Sequence of chain 1.C:
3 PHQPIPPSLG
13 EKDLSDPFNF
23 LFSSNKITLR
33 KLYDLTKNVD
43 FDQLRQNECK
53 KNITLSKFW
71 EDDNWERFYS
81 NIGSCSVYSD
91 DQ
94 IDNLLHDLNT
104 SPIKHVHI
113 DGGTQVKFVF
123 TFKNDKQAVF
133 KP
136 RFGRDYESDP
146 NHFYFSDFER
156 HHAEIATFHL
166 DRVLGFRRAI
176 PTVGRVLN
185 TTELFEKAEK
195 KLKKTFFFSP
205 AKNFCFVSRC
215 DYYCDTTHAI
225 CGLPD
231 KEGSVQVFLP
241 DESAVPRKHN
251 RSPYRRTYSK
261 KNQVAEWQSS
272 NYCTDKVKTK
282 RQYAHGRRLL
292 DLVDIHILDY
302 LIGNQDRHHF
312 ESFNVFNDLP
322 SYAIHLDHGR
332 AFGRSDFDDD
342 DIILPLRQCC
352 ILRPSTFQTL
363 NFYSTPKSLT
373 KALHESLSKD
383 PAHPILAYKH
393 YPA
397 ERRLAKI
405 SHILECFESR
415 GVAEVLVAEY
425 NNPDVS

A protein and the small-molecule ligand that binds it are described below.
Small molecule (SMILES): CC(=O)N[C@H]1[C@H](O[C@H]2[C@H](O)[C@@H](NC(C)=O)CO[C@@H]2CO)O[C@H](CO)[C@@H](O)[C@@H]1O

Binding-site contacts:
Ligand atom C7 contacts residue ASN183 of chain 1.C at 3.1 Å.
Ligand atom O5 contacts residue THR186 of chain 1.C at 3.5 Å.
Ligand atom C2 contacts residue ASN183 of chain 1.C at 2.2 Å.
Ligand atom O5 contacts residue THR185 of chain 1.C at 4.4 Å.
Ligand atom C1 contacts residue ASN183 of chain 1.C at 1.4 Å.
Ligand atom N2 contacts residue ASP229 of chain 1.C at 2.9 Å (salt-bridge).
Ligand atom C8 contacts residue ASN183 of chain 1.C at 4.2 Å.
Ligand atom C8 contacts residue ASP229 of chain 1.C at 3.7 Å.
Ligand atom O7 contacts residue ASN183 of chain 1.C at 3.3 Å (h-bond).
Ligand atom C5 contacts residue ASN183 of chain 1.C at 3.6 Å.
Ligand atom C3 contacts residue ASP229 of chain 1.C at 3.5 Å.
Ligand atom N2 contacts residue ASN183 of chain 1.C at 2.6 Å (h-bond).
Ligand atom C4 contacts residue ASN183 of chain 1.C at 4.1 Å.
Ligand atom C6 contacts residue THR186 of chain 1.C at 3.6 Å.
Ligand atom O5 contacts residue ASN183 of chain 1.C at 2.4 Å (h-bond).
Ligand atom C3 contacts residue ASN183 of chain 1.C at 3.6 Å.
Ligand atom C8 contacts residue MSE230 of chain 1.C at 3.9 Å.
Ligand atom O6 contacts residue THR186 of chain 1.C at 3.9 Å.
Ligand atom C7 contacts residue ASP229 of chain 1.C at 3.9 Å.
Ligand atom C5 contacts residue THR186 of chain 1.C at 4.2 Å.
Ligand atom C1 contacts residue ASP229 of chain 1.C at 3.7 Å.
Ligand atom C2 contacts residue ASP229 of chain 1.C at 3.5 Å.
Ligand atom O3 contacts residue ASP229 of chain 1.C at 4.2 Å.
Ligand atom C1 contacts residue THR185 of chain 1.C at 4.5 Å.